Binding-site contacts:
Ligand atom C14 contacts residue ASN47 of chain 2.A at 4.5 Å.
Ligand atom C04 contacts residue LYS127 of chain 2.A at 4.2 Å.
Ligand atom C04 contacts residue PRO172 of chain 2.A at 3.3 Å (hydrophobic).
Ligand atom C06 contacts residue GLY176 of chain 2.A at 4.5 Å.
Ligand atom C14 contacts residue GLY10 of chain 2.B at 4.2 Å.
Ligand atom C05 contacts residue PRO172 of chain 2.A at 3.4 Å (hydrophobic).
Ligand atom O15 contacts residue GLY10 of chain 2.B at 3.7 Å.
Ligand atom C16 contacts residue ILE8 of chain 2.B at 4.2 Å (hydrophobic).
Ligand atom C05 contacts residue ILE173 of chain 2.A at 4.3 Å (hydrophobic).
Ligand atom C13 contacts residue ARG12 of chain 2.B at 3.5 Å.
Ligand atom C03 contacts residue ILE8 of chain 2.B at 4.1 Å (hydrophobic).
Ligand atom C07 contacts residue LYS127 of chain 2.A at 3.7 Å.
Ligand atom C03 contacts residue ILE224 of chain 2.A at 4.2 Å (hydrophobic).
Ligand atom C14 contacts residue VAL51 of chain 2.A at 3.4 Å (hydrophobic).
Ligand atom C04 contacts residue ILE8 of chain 2.B at 3.6 Å (hydrophobic).
Ligand atom C05 contacts residue GLY176 of chain 2.A at 3.6 Å.
Ligand atom C13 contacts residue SER13 of chain 2.B at 3.9 Å.
Ligand atom C13 contacts residue VAL51 of chain 2.A at 3.9 Å (hydrophobic).
Ligand atom O15 contacts residue ILE8 of chain 2.B at 3.6 Å.
Ligand atom C13 contacts residue ASN47 of chain 2.A at 4.1 Å.
Ligand atom C11 contacts residue ARG12 of chain 2.B at 3.4 Å.
Ligand atom C04 contacts residue GLY176 of chain 2.A at 4.3 Å.
Ligand atom C10 contacts residue GLY10 of chain 2.B at 3.9 Å.
Ligand atom C11 contacts residue VAL51 of chain 2.A at 4.4 Å (hydrophobic).
Ligand atom C11 contacts residue GLY10 of chain 2.B at 3.7 Å.
Ligand atom C12 contacts residue ARG12 of chain 2.B at 2.9 Å.
Ligand atom C06 contacts residue LYS127 of chain 2.A at 2.4 Å.
Ligand atom C12 contacts residue SER13 of chain 2.B at 4.2 Å.
Ligand atom C08 contacts residue ILE8 of chain 2.B at 4.1 Å (hydrophobic).
Ligand atom C10 contacts residue ILE8 of chain 2.B at 4.3 Å (hydrophobic).
Ligand atom C05 contacts residue LYS127 of chain 2.A at 2.8 Å.
Ligand atom O17 contacts residue PRO172 of chain 2.A at 3.5 Å.
Ligand atom C14 contacts residue ARG12 of chain 2.B at 3.9 Å.
Ligand atom C06 contacts residue ILE8 of chain 2.B at 3.9 Å (hydrophobic).
Ligand atom C05 contacts residue ILE8 of chain 2.B at 3.6 Å (hydrophobic).
Ligand atom N02 contacts residue ILE224 of chain 2.A at 4.0 Å.
Ligand atom C07 contacts residue ILE8 of chain 2.B at 3.8 Å (hydrophobic).
Ligand atom O17 contacts residue ILE224 of chain 2.A at 3.8 Å.
Ligand atom C16 contacts residue LYS127 of chain 2.A at 1.4 Å.
Ligand atom C04 contacts residue ILE224 of chain 2.A at 3.5 Å (hydrophobic).

Sequence of chain 2.A:
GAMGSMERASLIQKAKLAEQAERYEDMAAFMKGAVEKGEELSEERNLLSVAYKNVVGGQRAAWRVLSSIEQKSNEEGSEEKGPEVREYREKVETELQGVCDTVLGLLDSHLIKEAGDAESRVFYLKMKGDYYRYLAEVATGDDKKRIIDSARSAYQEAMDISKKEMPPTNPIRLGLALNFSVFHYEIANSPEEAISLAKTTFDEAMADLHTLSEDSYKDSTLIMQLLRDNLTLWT

A protein and the small-molecule ligand that binds it are described below.
Small molecule (SMILES): Cc1ccc([N+](=O)O)c(OC(=O)C2CCC2)c1

Sequence of chain 2.B:
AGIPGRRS